This small molecule binds to this protein.
Small molecule (SMILES): CO[C@@H]1O[C@@H](C)[C@@H](O)[C@@H](O)[C@@H]1O

Sequence of chain 1.A:
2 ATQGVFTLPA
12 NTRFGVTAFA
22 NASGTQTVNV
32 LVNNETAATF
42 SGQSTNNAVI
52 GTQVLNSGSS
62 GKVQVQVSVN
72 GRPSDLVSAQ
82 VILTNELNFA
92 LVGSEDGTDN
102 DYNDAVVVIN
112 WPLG

Sequence of chain 1.B:
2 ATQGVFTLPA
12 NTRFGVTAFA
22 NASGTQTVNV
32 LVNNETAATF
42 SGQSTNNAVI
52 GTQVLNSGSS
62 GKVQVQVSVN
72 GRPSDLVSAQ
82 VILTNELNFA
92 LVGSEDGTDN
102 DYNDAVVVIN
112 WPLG

Binding-site contacts:
Ligand atom O4 contacts residue ASN22 of chain 1.B at 3.1 Å (h-bond).
Ligand atom O4 contacts residue GLY115 of chain 1.A at 2.5 Å (h-bond).
Ligand atom C3 contacts residue ASP102 of chain 1.B at 4.2 Å.
Ligand atom C2 contacts residue ALA23 of chain 1.B at 4.0 Å (hydrophobic).
Ligand atom C3 contacts residue CA1 of chain 1.J at 3.3 Å.
Ligand atom O5 contacts residue SER24 of chain 1.B at 3.0 Å (h-bond).
Ligand atom O2 contacts residue ASP100 of chain 1.B at 3.7 Å.
Ligand atom C3 contacts residue ASP100 of chain 1.B at 3.2 Å.
Ligand atom C5 contacts residue GLY115 of chain 1.A at 4.2 Å.
Ligand atom O2 contacts residue GLU96 of chain 1.B at 3.4 Å (salt-bridge).
Ligand atom O4 contacts residue ASP102 of chain 1.B at 4.1 Å.
Ligand atom O4 contacts residue ALA23 of chain 1.B at 3.4 Å.
Ligand atom C5 contacts residue SER24 of chain 1.B at 3.9 Å.
Ligand atom O4 contacts residue ASP105 of chain 1.B at 3.9 Å.
Ligand atom C6 contacts residue GLY115 of chain 1.A at 3.6 Å.
Ligand atom C4 contacts residue ASP100 of chain 1.B at 4.0 Å.
Ligand atom C3 contacts residue CA1 of chain 1.I at 3.3 Å.
Ligand atom O3 contacts residue CA1 of chain 1.J at 2.5 Å.
Ligand atom C2 contacts residue ASP105 of chain 1.B at 3.3 Å.
Ligand atom O3 contacts residue ASP100 of chain 1.B at 2.7 Å (salt-bridge).
Ligand atom C2 contacts residue CA1 of chain 1.I at 3.9 Å.
Ligand atom O4 contacts residue CA1 of chain 1.I at 2.5 Å.
Ligand atom C4 contacts residue GLY115 of chain 1.A at 3.5 Å.
Ligand atom O2 contacts residue GLY98 of chain 1.B at 4.1 Å.
Ligand atom O2 contacts residue ASP97 of chain 1.B at 2.6 Å (salt-bridge).
Ligand atom O3 contacts residue ASP105 of chain 1.B at 3.0 Å (salt-bridge).
Ligand atom O5 contacts residue ALA23 of chain 1.B at 3.7 Å.
Ligand atom CM contacts residue SER24 of chain 1.B at 3.6 Å.
Ligand atom O2 contacts residue CA1 of chain 1.J at 2.5 Å.
Ligand atom O3 contacts residue CA1 of chain 1.I at 2.4 Å.
Ligand atom C3 contacts residue ASP105 of chain 1.B at 3.7 Å.
Ligand atom C1 contacts residue ASP97 of chain 1.B at 3.8 Å.
Ligand atom O3 contacts residue ASP102 of chain 1.B at 2.8 Å (salt-bridge).
Ligand atom C4 contacts residue CA1 of chain 1.I at 3.4 Å.
Ligand atom C1 contacts residue SER24 of chain 1.B at 4.0 Å.
Ligand atom C2 contacts residue CA1 of chain 1.J at 3.3 Å.
Ligand atom C1 contacts residue ALA23 of chain 1.B at 4.2 Å (hydrophobic).
Ligand atom C6 contacts residue SER24 of chain 1.B at 3.7 Å.
Ligand atom C2 contacts residue ASP97 of chain 1.B at 3.5 Å.
Ligand atom O2 contacts residue ASP105 of chain 1.B at 3.2 Å (salt-bridge).